Binding-site contacts:
Ligand atom C22 contacts residue PHE18 of chain 1.T at 3.8 Å (hydrophobic).
Ligand atom C15 contacts residue TRP275 of chain 1.A at 3.9 Å (hydrophobic).
Ligand atom O12 contacts residue GLN59 of chain 1.B at 3.7 Å.
Ligand atom C24 contacts residue MET271 of chain 1.A at 3.8 Å (hydrophobic).
Ligand atom C15 contacts residue MET271 of chain 1.A at 4.0 Å (hydrophobic).
Ligand atom O26 contacts residue MET271 of chain 1.A at 4.0 Å.
Ligand atom C4 contacts residue THR66 of chain 1.B at 3.8 Å.
Ligand atom C4 contacts residue GLU62 of chain 1.B at 4.0 Å.
Ligand atom C7 contacts residue GLU62 of chain 1.B at 3.9 Å.
Ligand atom C6 contacts residue THR66 of chain 1.B at 4.0 Å.
Ligand atom C19 contacts residue PHE21 of chain 1.T at 4.1 Å (hydrophobic).
Ligand atom C24 contacts residue ARG14 of chain 1.T at 3.7 Å.
Ligand atom O3 contacts residue GLU62 of chain 1.B at 3.9 Å.
Ligand atom O26 contacts residue ARG17 of chain 1.T at 3.6 Å (salt-bridge).
Ligand atom C6 contacts residue TRP275 of chain 1.A at 3.8 Å (hydrophobic).
Ligand atom C19 contacts residue TRP275 of chain 1.A at 3.9 Å (hydrophobic).
Ligand atom O7 contacts residue GLU62 of chain 1.B at 3.0 Å (salt-bridge).
Ligand atom C6 contacts residue GLU62 of chain 1.B at 4.2 Å.
Ligand atom C23 contacts residue MET271 of chain 1.A at 4.3 Å (hydrophobic).
Ligand atom C22 contacts residue MET271 of chain 1.A at 3.9 Å (hydrophobic).
Ligand atom C18 contacts residue PHE18 of chain 1.T at 3.9 Å (hydrophobic).
Ligand atom C16 contacts residue MET271 of chain 1.A at 3.9 Å (hydrophobic).
Ligand atom C12 contacts residue PHE21 of chain 1.T at 4.0 Å (hydrophobic).
Ligand atom C21 contacts residue PHE21 of chain 1.T at 4.1 Å (hydrophobic).
Ligand atom C5 contacts residue THR66 of chain 1.B at 3.8 Å.
Ligand atom C15 contacts residue GLY272 of chain 1.A at 4.0 Å.
Ligand atom C18 contacts residue GLY22 of chain 1.T at 3.6 Å.
Ligand atom O25 contacts residue MET271 of chain 1.A at 3.6 Å.
Ligand atom C18 contacts residue TRP275 of chain 1.A at 4.0 Å (hydrophobic).
Ligand atom C11 contacts residue PHE21 of chain 1.T at 3.8 Å (hydrophobic).
Ligand atom C3 contacts residue THR63 of chain 1.B at 4.2 Å.
Ligand atom C7 contacts residue TRP275 of chain 1.A at 4.0 Å (hydrophobic).
Ligand atom O3 contacts residue THR63 of chain 1.B at 2.8 Å (h-bond).
Ligand atom O26 contacts residue ARG14 of chain 1.T at 3.1 Å (salt-bridge).
Ligand atom O25 contacts residue ARG14 of chain 1.T at 3.0 Å (salt-bridge).
Ligand atom C24 contacts residue ARG17 of chain 1.T at 4.0 Å.
Ligand atom C20 contacts residue PHE18 of chain 1.T at 3.7 Å (hydrophobic).
Ligand atom C18 contacts residue PHE21 of chain 1.T at 4.1 Å (hydrophobic).
Ligand atom C16 contacts residue PHE18 of chain 1.T at 4.0 Å (hydrophobic).
Ligand atom C3 contacts residue THR66 of chain 1.B at 4.3 Å.

Sequence of chain 1.B:
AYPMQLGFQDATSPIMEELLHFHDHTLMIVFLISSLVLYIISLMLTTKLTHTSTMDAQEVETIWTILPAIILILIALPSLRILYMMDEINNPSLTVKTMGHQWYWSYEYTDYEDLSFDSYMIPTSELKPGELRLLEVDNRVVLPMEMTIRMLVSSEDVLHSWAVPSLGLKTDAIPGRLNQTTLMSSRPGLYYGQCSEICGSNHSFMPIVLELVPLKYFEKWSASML

Sequence of chain 1.A:
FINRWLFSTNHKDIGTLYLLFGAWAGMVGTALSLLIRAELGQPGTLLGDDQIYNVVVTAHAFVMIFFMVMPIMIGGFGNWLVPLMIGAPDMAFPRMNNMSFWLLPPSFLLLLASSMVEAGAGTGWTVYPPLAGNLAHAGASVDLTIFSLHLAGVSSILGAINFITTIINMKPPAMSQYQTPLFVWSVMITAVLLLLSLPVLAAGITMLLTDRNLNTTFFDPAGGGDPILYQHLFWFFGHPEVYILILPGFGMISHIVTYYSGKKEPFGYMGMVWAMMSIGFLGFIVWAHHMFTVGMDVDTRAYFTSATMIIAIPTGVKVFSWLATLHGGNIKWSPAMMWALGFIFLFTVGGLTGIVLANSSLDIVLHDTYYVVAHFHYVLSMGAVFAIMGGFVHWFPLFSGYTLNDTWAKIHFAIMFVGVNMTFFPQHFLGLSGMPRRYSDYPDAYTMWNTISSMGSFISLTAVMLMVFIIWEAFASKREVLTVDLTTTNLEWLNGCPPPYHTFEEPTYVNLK

The protein below binds the small molecule below.
Small molecule (SMILES): C[C@H](CCC(=O)O)[C@H]1CC[C@H]2[C@@H]3[C@H](O)C[C@@H]4C[C@H](O)CC[C@]4(C)[C@H]3C[C@H](O)[C@]12C

Sequence of chain 1.T:
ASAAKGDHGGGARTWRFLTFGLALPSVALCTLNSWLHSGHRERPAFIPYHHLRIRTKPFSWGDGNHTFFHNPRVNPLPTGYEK